Sequence of chain 51.B:
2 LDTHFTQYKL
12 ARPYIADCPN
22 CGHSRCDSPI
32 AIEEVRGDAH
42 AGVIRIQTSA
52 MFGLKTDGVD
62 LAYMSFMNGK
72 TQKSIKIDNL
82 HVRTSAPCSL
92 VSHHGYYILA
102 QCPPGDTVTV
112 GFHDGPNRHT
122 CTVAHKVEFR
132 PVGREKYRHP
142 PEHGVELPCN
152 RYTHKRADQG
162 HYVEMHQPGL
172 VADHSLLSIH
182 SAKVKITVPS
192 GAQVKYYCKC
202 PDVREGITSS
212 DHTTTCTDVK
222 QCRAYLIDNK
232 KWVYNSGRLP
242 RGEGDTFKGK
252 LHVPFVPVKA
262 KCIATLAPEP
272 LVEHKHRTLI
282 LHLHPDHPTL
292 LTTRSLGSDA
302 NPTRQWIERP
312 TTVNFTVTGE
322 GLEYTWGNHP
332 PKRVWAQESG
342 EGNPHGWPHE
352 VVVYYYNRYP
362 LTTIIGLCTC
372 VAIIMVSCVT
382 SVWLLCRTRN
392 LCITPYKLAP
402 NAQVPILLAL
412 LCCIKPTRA

The small molecule below binds the protein below.
Small molecule (SMILES): O=C(O)[C@@H]1O[C@H](O[C@H]2[C@@H](OS(=O)(=O)O)O[C@@H](O)[C@H](NS(=O)(=O)O)[C@H]2O)[C@@H](OS(=O)(=O)O)[C@H](O)[C@@H]1O

Binding-site contacts:
Ligand atom O6B contacts residue HIS94 of chain 51.B at 4.0 Å.
Ligand atom C6 contacts residue SER93 of chain 51.B at 4.0 Å.
Ligand atom O3 contacts residue ALA158 of chain 51.B at 3.0 Å (h-bond).
Ligand atom O5 contacts residue LYS156 of chain 51.B at 3.4 Å.
Ligand atom SAG contacts residue THR4 of chain 51.B at 3.9 Å.
Ligand atom C6 contacts residue HIS94 of chain 51.B at 3.9 Å.
Ligand atom OAF contacts residue THR4 of chain 51.B at 2.9 Å (h-bond).
Ligand atom O3 contacts residue ARG157 of chain 51.B at 3.3 Å (salt-bridge).
Ligand atom O6A contacts residue HIS155 of chain 51.B at 3.8 Å.
Ligand atom C2 contacts residue ALA158 of chain 51.B at 3.7 Å (hydrophobic).
Ligand atom O6B contacts residue ARG157 of chain 51.B at 3.3 Å (salt-bridge).
Ligand atom O6B contacts residue LEU62 of chain 51.B at 4.0 Å.
Ligand atom O4 contacts residue SER93 of chain 51.B at 3.0 Å (h-bond).
Ligand atom C3 contacts residue ALA158 of chain 51.B at 4.0 Å (hydrophobic).
Ligand atom C3 contacts residue ARG157 of chain 51.B at 3.7 Å.
Ligand atom O4 contacts residue HIS155 of chain 51.B at 3.5 Å (h-bond).
Ligand atom OBI contacts residue LYS156 of chain 51.B at 4.0 Å.
Ligand atom C5 contacts residue LEU62 of chain 51.B at 3.8 Å (hydrophobic).
Ligand atom O5 contacts residue ARG157 of chain 51.B at 3.8 Å.
Ligand atom O4 contacts residue LYS156 of chain 51.B at 3.5 Å.
Ligand atom O6B contacts residue LYS156 of chain 51.B at 3.3 Å.
Ligand atom C3 contacts residue LYS156 of chain 51.B at 4.0 Å.
Ligand atom OAF contacts residue ARG157 of chain 51.B at 2.8 Å (salt-bridge).
Ligand atom O6B contacts residue HIS155 of chain 51.B at 3.3 Å (h-bond).
Ligand atom SAG contacts residue ARG157 of chain 51.B at 3.6 Å (salt-bridge).
Ligand atom OAH contacts residue THR4 of chain 51.B at 3.7 Å.
Ligand atom C4 contacts residue LYS156 of chain 51.B at 4.0 Å.
Ligand atom OAH contacts residue ARG157 of chain 51.B at 3.1 Å (salt-bridge).
Ligand atom O6A contacts residue HIS94 of chain 51.B at 3.2 Å (h-bond).
Ligand atom OAH contacts residue LEU2 of chain 51.B at 2.8 Å (h-bond).
Ligand atom C6 contacts residue LEU62 of chain 51.B at 3.5 Å (hydrophobic).
Ligand atom OAH contacts residue ASP3 of chain 51.B at 4.0 Å.
Ligand atom OAF contacts residue ALA158 of chain 51.B at 3.3 Å.
Ligand atom O5B contacts residue LYS156 of chain 51.B at 3.3 Å.
Ligand atom O3 contacts residue LYS156 of chain 51.B at 3.0 Å.
Ligand atom O6A contacts residue LEU62 of chain 51.B at 3.4 Å.
Ligand atom O5 contacts residue HIS155 of chain 51.B at 3.6 Å.
Ligand atom O6A contacts residue SER93 of chain 51.B at 3.2 Å.
Ligand atom C5 contacts residue HIS155 of chain 51.B at 4.0 Å.
Ligand atom C6 contacts residue HIS155 of chain 51.B at 3.4 Å.